Sequence of chain 1.A:
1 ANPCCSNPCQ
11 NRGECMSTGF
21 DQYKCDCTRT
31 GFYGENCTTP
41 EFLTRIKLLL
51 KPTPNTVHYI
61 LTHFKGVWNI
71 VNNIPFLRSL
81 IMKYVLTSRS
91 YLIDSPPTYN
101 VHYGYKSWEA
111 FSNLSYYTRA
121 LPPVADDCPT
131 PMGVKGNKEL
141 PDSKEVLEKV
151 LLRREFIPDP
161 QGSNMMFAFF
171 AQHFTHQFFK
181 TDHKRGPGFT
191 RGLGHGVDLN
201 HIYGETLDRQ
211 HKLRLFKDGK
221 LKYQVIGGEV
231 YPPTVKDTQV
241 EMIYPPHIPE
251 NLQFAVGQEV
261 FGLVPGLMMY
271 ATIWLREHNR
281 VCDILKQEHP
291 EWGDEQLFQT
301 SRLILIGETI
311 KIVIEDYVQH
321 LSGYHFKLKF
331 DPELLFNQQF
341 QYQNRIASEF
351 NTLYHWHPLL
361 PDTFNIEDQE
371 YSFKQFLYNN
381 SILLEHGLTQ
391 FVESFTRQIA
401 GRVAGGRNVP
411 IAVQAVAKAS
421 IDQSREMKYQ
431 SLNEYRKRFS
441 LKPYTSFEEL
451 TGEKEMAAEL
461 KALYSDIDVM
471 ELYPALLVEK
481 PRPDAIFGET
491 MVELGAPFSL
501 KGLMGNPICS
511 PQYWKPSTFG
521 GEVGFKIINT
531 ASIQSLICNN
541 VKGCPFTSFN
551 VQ

Sequence of chain 1.B:
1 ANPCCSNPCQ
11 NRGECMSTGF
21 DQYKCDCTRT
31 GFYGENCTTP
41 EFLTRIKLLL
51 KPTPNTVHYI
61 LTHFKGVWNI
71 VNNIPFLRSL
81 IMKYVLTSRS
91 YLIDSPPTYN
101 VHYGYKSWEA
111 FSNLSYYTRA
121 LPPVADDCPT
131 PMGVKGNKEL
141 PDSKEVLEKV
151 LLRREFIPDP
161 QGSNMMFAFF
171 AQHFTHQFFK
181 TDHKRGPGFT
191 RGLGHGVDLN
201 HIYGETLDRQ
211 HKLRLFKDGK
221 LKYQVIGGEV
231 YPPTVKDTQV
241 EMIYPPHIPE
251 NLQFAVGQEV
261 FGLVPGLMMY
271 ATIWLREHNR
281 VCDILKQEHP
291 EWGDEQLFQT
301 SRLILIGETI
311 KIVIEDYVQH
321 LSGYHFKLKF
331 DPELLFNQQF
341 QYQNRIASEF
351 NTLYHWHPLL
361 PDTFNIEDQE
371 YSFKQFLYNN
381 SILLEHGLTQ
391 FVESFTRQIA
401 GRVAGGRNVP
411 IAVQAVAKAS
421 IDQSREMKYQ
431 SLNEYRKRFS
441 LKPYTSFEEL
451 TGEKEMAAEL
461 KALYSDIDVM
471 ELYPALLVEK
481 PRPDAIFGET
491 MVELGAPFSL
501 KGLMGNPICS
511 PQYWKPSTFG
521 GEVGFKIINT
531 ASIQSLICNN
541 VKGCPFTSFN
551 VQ

Binding-site contacts:
Ligand atom C2 contacts residue ARG185 of chain 1.B at 3.8 Å.
Ligand atom C6 contacts residue PHE189 of chain 1.B at 3.9 Å (hydrophobic).
Ligand atom C3 contacts residue ASN113 of chain 1.B at 3.8 Å.
Ligand atom C2 contacts residue ASN113 of chain 1.B at 2.5 Å.
Ligand atom C7 contacts residue ASN113 of chain 1.B at 3.6 Å.
Ligand atom C8 contacts residue ARG185 of chain 1.B at 3.6 Å.
Ligand atom C5 contacts residue ASN113 of chain 1.B at 3.6 Å.
Ligand atom O5 contacts residue PHE189 of chain 1.B at 4.3 Å.
Ligand atom C4 contacts residue ARG185 of chain 1.B at 3.7 Å.
Ligand atom C8 contacts residue PHE189 of chain 1.B at 4.0 Å (hydrophobic).
Ligand atom C1 contacts residue ASN113 of chain 1.B at 1.4 Å.
Ligand atom C1 contacts residue GLU109 of chain 1.B at 3.6 Å.
Ligand atom C2 contacts residue LEU207 of chain 1.A at 4.1 Å (hydrophobic).
Ligand atom C1 contacts residue ARG185 of chain 1.B at 3.9 Å.
Ligand atom C5 contacts residue PHE189 of chain 1.B at 3.9 Å (hydrophobic).
Ligand atom O5 contacts residue TYR116 of chain 1.B at 3.6 Å.
Ligand atom O4 contacts residue ARG185 of chain 1.B at 2.8 Å (salt-bridge).
Ligand atom O6 contacts residue ASP208 of chain 1.A at 3.1 Å (salt-bridge).
Ligand atom C3 contacts residue ARG185 of chain 1.B at 3.7 Å.
Ligand atom N2 contacts residue ASN113 of chain 1.B at 3.0 Å (h-bond).
Ligand atom O6 contacts residue LEU207 of chain 1.A at 3.7 Å.
Ligand atom C1 contacts residue TYR116 of chain 1.B at 4.1 Å (hydrophobic).
Ligand atom O6 contacts residue TYR116 of chain 1.B at 3.8 Å.
Ligand atom C5 contacts residue ARG185 of chain 1.B at 4.1 Å.
Ligand atom N2 contacts residue ARG185 of chain 1.B at 4.2 Å.
Ligand atom O7 contacts residue ASN113 of chain 1.B at 3.8 Å.
Ligand atom C3 contacts residue LEU207 of chain 1.A at 4.3 Å (hydrophobic).
Ligand atom C4 contacts residue LEU207 of chain 1.A at 3.9 Å (hydrophobic).
Ligand atom C6 contacts residue TYR116 of chain 1.B at 3.7 Å (hydrophobic).
Ligand atom O3 contacts residue ARG185 of chain 1.B at 4.2 Å.
Ligand atom O5 contacts residue ASN113 of chain 1.B at 2.3 Å (h-bond).
Ligand atom C4 contacts residue ASN113 of chain 1.B at 4.2 Å.
Ligand atom C2 contacts residue GLU109 of chain 1.B at 4.2 Å.
Ligand atom O7 contacts residue ARG185 of chain 1.B at 2.6 Å (salt-bridge).
Ligand atom O5 contacts residue GLU109 of chain 1.B at 3.6 Å (salt-bridge).
Ligand atom O5 contacts residue LEU207 of chain 1.A at 4.2 Å.
Ligand atom C6 contacts residue ASP208 of chain 1.A at 3.4 Å.
Ligand atom O7 contacts residue LEU207 of chain 1.A at 3.8 Å.
Ligand atom O3 contacts residue LEU207 of chain 1.A at 4.2 Å.
Ligand atom C7 contacts residue ARG185 of chain 1.B at 3.7 Å.

This small molecule binds to this protein.
Small molecule (SMILES): CC(=O)N[C@H]1[C@H](O[C@H]2[C@H](O)[C@@H](NC(C)=O)CO[C@@H]2CO)O[C@H](CO)[C@@H](O)[C@@H]1O